Sequence of chain 1.A:
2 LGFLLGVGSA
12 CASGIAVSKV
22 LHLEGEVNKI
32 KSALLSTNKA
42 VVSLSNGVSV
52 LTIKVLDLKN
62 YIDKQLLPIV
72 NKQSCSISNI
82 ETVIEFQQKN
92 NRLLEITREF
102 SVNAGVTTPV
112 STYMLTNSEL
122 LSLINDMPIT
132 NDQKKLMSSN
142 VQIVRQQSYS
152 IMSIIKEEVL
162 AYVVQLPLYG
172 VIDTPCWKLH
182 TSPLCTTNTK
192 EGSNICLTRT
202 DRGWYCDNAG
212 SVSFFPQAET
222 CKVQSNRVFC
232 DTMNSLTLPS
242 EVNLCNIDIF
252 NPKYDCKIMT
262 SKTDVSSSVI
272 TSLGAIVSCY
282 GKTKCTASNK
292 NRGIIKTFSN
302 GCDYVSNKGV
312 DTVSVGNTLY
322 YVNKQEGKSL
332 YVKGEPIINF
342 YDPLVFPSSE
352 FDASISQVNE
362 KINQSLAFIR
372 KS

The protein below binds the small molecule below.
Small molecule (SMILES): CC(=O)N[C@@H]1[C@@H](O)[C@H](O)[C@@H](CO)O[C@H]1O

Binding-site contacts:
Ligand atom O6 contacts residue ASN364 of chain 1.A at 4.5 Å.
Ligand atom C1 contacts residue ASN364 of chain 1.A at 1.4 Å.
Ligand atom O7 contacts residue ASN364 of chain 1.A at 4.1 Å.
Ligand atom O5 contacts residue ASN364 of chain 1.A at 2.3 Å (h-bond).
Ligand atom N2 contacts residue ASN364 of chain 1.A at 2.4 Å (h-bond).
Ligand atom C5 contacts residue ASN364 of chain 1.A at 3.6 Å.
Ligand atom C8 contacts residue ALA368 of chain 1.A at 3.6 Å (hydrophobic).
Ligand atom C4 contacts residue ASN364 of chain 1.A at 4.2 Å.
Ligand atom C3 contacts residue ASN364 of chain 1.A at 3.9 Å.
Ligand atom C7 contacts residue ASN364 of chain 1.A at 3.1 Å.
Ligand atom C8 contacts residue ARG371 of chain 1.A at 3.7 Å.
Ligand atom C2 contacts residue ASN364 of chain 1.A at 2.5 Å.
Ligand atom C8 contacts residue ASN364 of chain 1.A at 3.4 Å.